This small molecule binds to this protein.
Small molecule (SMILES): CC(=O)N[C@@H]1[C@@H](O)[C@H](O)[C@@H](CO)O[C@H]1O

Binding-site contacts:
Ligand atom C7 contacts residue ASP77 of chain 1.B at 4.4 Å.
Ligand atom O7 contacts residue ASN75 of chain 1.B at 4.3 Å.
Ligand atom C7 contacts residue ASN78 of chain 1.B at 4.0 Å.
Ligand atom O7 contacts residue THR76 of chain 1.B at 3.8 Å.
Ligand atom C7 contacts residue THR76 of chain 1.B at 3.7 Å.
Ligand atom C3 contacts residue ASN78 of chain 1.B at 3.8 Å.
Ligand atom N2 contacts residue THR76 of chain 1.B at 4.0 Å.
Ligand atom C8 contacts residue ASP77 of chain 1.B at 3.5 Å.
Ligand atom C8 contacts residue THR76 of chain 1.B at 3.7 Å.
Ligand atom C4 contacts residue ASN78 of chain 1.B at 4.2 Å.
Ligand atom C2 contacts residue ASN78 of chain 1.B at 2.5 Å.
Ligand atom C5 contacts residue ASN78 of chain 1.B at 3.6 Å.
Ligand atom C1 contacts residue ASN78 of chain 1.B at 1.4 Å.
Ligand atom N2 contacts residue ASN78 of chain 1.B at 2.9 Å (h-bond).
Ligand atom O5 contacts residue ASN78 of chain 1.B at 2.4 Å (h-bond).
Ligand atom C8 contacts residue ASN75 of chain 1.B at 4.4 Å.

Sequence of chain 1.B:
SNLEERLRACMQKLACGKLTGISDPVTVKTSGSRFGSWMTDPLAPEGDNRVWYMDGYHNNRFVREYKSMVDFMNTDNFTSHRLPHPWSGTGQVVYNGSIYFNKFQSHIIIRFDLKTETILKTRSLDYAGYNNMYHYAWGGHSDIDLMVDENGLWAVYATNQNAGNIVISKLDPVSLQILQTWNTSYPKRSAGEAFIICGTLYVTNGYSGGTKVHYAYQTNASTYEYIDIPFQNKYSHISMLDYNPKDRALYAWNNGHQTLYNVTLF